Sequence of chain 1.D:
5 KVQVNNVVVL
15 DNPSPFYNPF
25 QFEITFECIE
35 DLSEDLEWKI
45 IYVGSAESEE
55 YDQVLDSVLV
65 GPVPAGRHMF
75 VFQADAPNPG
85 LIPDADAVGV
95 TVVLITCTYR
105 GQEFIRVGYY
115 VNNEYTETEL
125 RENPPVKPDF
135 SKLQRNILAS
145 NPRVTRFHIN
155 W

Binding-site contacts:
Ligand atom CA contacts residue LEU63 of chain 1.D at 3.5 Å (hydrophobic).
Ligand atom CZ contacts residue VAL62 of chain 1.D at 3.6 Å (hydrophobic).
Ligand atom O contacts residue LEU63 of chain 1.D at 2.7 Å (h-bond).
Ligand atom CD1 contacts residue VAL64 of chain 1.D at 4.0 Å (hydrophobic).
Ligand atom O contacts residue MET73 of chain 1.D at 4.0 Å.
Ligand atom CZ contacts residue ASP60 of chain 1.D at 3.0 Å.
Ligand atom NE contacts residue VAL62 of chain 1.D at 3.4 Å.
Ligand atom NH2 contacts residue VAL62 of chain 1.D at 3.3 Å.
Ligand atom NH1 contacts residue ASP60 of chain 1.D at 2.3 Å (salt-bridge).
Ligand atom OE2 contacts residue MET73 of chain 1.D at 3.6 Å.
Ligand atom O contacts residue LEU63 of chain 1.D at 3.7 Å.
Ligand atom O contacts residue SER61 of chain 1.D at 3.8 Å.
Ligand atom O contacts residue PHE74 of chain 1.D at 4.0 Å.
Ligand atom CD contacts residue ASP60 of chain 1.D at 3.8 Å.
Ligand atom OE1 contacts residue ASP39 of chain 1.D at 4.1 Å.
Ligand atom C contacts residue LEU63 of chain 1.D at 3.9 Å (hydrophobic).
Ligand atom CD1 contacts residue PHE30 of chain 1.D at 4.0 Å (hydrophobic).
Ligand atom CG contacts residue LEU63 of chain 1.D at 3.7 Å (hydrophobic).
Ligand atom O contacts residue VAL62 of chain 1.D at 3.2 Å.
Ligand atom CD2 contacts residue VAL64 of chain 1.D at 3.3 Å (hydrophobic).
Ligand atom OE1 contacts residue GLY65 of chain 1.D at 4.0 Å.
Ligand atom NH2 contacts residue ASP60 of chain 1.D at 3.8 Å.
Ligand atom NH2 contacts residue GLN77 of chain 1.D at 4.0 Å.
Ligand atom NE contacts residue ASP60 of chain 1.D at 3.7 Å.
Ligand atom C contacts residue MET73 of chain 1.D at 3.8 Å (hydrophobic).
Ligand atom CA contacts residue MET73 of chain 1.D at 4.0 Å (hydrophobic).
Ligand atom N contacts residue SER61 of chain 1.D at 3.6 Å (h-bond).
Ligand atom OE1 contacts residue LEU63 of chain 1.D at 3.9 Å.
Ligand atom C contacts residue LEU63 of chain 1.D at 3.8 Å (hydrophobic).
Ligand atom CB contacts residue SER61 of chain 1.D at 3.3 Å.
Ligand atom CG contacts residue MET73 of chain 1.D at 3.4 Å (hydrophobic).
Ligand atom N contacts residue LEU63 of chain 1.D at 3.1 Å (h-bond).
Ligand atom N contacts residue MET73 of chain 1.D at 3.3 Å (h-bond).
Ligand atom CA contacts residue SER61 of chain 1.D at 3.9 Å.
Ligand atom CG contacts residue PHE74 of chain 1.D at 3.8 Å (hydrophobic).
Ligand atom OE2 contacts residue VAL75 of chain 1.D at 3.8 Å.
Ligand atom CB contacts residue VAL62 of chain 1.D at 4.0 Å (hydrophobic).
Ligand atom CD1 contacts residue PHE74 of chain 1.D at 3.5 Å (hydrophobic).
Ligand atom NH1 contacts residue GLN77 of chain 1.D at 3.5 Å (h-bond).
Ligand atom CD contacts residue LEU63 of chain 1.D at 4.1 Å (hydrophobic).

The small molecule below binds the protein below.
Small molecule (SMILES): CC(C)C[C@H](NC(=O)[C@H](CC(C)C)NC(=O)[C@H](CCC(=O)O)NC(=O)[C@H](CCC(N)=O)NC(=O)[C@H](CCCNC(N)=[NH2+])NC(=O)[C@@H](N)CCCNC(N)=[NH2+])C(=O)N[C@H](C=O)CCC(=O)O